Binding-site contacts:
Ligand atom O1A contacts residue LYS56 of chain 1.D at 4.0 Å.
Ligand atom O1A contacts residue ARG52 of chain 1.D at 2.9 Å (salt-bridge).
Ligand atom C1 contacts residue ARG52 of chain 1.D at 3.5 Å.
Ligand atom O4 contacts residue GLU111 of chain 1.D at 2.5 Å (salt-bridge).
Ligand atom C6 contacts residue ARG33 of chain 1.C at 3.9 Å.
Ligand atom O1B contacts residue ARG52 of chain 1.D at 2.9 Å (salt-bridge).
Ligand atom C4 contacts residue GLU111 of chain 1.D at 3.1 Å.
Ligand atom C6 contacts residue LYS56 of chain 1.D at 3.7 Å.
Ligand atom O7 contacts residue TYR38 of chain 1.C at 3.3 Å.
Ligand atom C4 contacts residue ILE102 of chain 1.D at 3.9 Å (hydrophobic).
Ligand atom O4 contacts residue ARG101 of chain 1.C at 3.0 Å (salt-bridge).
Ligand atom C4 contacts residue LYS56 of chain 1.D at 4.0 Å.
Ligand atom O7 contacts residue ASN31 of chain 1.C at 3.0 Å (h-bond).
Ligand atom O4 contacts residue SER97 of chain 1.C at 3.5 Å (h-bond).
Ligand atom O5 contacts residue ASN99 of chain 1.C at 4.0 Å.
Ligand atom C8 contacts residue ASN98 of chain 1.C at 3.7 Å.
Ligand atom C5 contacts residue SER97 of chain 1.C at 3.1 Å.
Ligand atom O1B contacts residue LYS56 of chain 1.D at 3.8 Å.
Ligand atom C4 contacts residue SER97 of chain 1.C at 4.0 Å.
Ligand atom O5 contacts residue LYS56 of chain 1.D at 2.6 Å (salt-bridge).
Ligand atom O6 contacts residue LYS56 of chain 1.D at 3.0 Å (salt-bridge).
Ligand atom O5 contacts residue ARG101 of chain 1.C at 3.5 Å (salt-bridge).
Ligand atom C1 contacts residue LYS56 of chain 1.D at 3.5 Å.
Ligand atom O5 contacts residue SER97 of chain 1.C at 2.5 Å (h-bond).
Ligand atom O7 contacts residue ARG33 of chain 1.C at 3.7 Å.
Ligand atom C9 contacts residue ARG33 of chain 1.C at 3.8 Å.
Ligand atom C5 contacts residue GLU111 of chain 1.D at 3.7 Å.
Ligand atom C5 contacts residue ARG33 of chain 1.C at 3.9 Å.
Ligand atom C5 contacts residue LYS56 of chain 1.D at 3.5 Å.
Ligand atom O4 contacts residue ILE102 of chain 1.D at 3.5 Å.
Ligand atom C2 contacts residue LYS56 of chain 1.D at 3.4 Å.
Ligand atom C7 contacts residue ASN98 of chain 1.C at 3.0 Å.
Ligand atom O1B contacts residue TYR33 of chain 1.D at 3.1 Å (h-bond).
Ligand atom C9 contacts residue PRO104 of chain 1.D at 3.6 Å (hydrophobic).
Ligand atom O8 contacts residue TYR33 of chain 1.D at 4.0 Å.
Ligand atom C3 contacts residue ARG101 of chain 1.C at 3.9 Å.
Ligand atom C3 contacts residue LYS56 of chain 1.D at 3.2 Å.
Ligand atom O5 contacts residue ASN98 of chain 1.C at 3.6 Å.
Ligand atom O7 contacts residue ASN98 of chain 1.C at 2.9 Å (h-bond).
Ligand atom C4 contacts residue ARG101 of chain 1.C at 3.9 Å.

The protein below binds the small molecule below.
Small molecule (SMILES): C/C=C/O[C@]1(C(=O)O)C[C@@H](O)[C@@H](O)[C@@H]([C@@H](CO[C@]2(C(=O)O)C[C@@H](O)[C@@H](O)[C@@H]([C@H](O)CO)O2)OC)O1

Sequence of chain 1.D:
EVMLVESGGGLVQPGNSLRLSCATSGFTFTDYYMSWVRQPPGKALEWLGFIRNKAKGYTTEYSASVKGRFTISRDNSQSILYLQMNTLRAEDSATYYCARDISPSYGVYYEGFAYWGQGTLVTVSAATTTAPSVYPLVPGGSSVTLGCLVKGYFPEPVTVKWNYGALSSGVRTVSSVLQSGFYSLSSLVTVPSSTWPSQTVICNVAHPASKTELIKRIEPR

Sequence of chain 1.C:
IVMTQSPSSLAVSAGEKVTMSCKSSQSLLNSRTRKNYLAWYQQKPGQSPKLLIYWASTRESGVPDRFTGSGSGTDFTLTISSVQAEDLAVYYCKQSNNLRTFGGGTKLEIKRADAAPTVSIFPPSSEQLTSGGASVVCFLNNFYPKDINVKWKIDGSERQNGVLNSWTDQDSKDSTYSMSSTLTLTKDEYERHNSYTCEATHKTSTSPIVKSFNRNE